The protein below binds the small molecule below.
Small molecule (SMILES): CNCCN(C)c1cc(F)cc(CCc2cc(C)cc(N)n2)c1

Binding-site contacts:
Ligand atom C14 contacts residue VAL271 of chain 1.A at 3.5 Å (hydrophobic).
Ligand atom C16 contacts residue HEM1 of chain 1.C at 3.5 Å.
Ligand atom C05 contacts residue VAL271 of chain 1.A at 3.6 Å (hydrophobic).
Ligand atom N22 contacts residue TRP382 of chain 1.A at 3.6 Å.
Ligand atom C13 contacts residue VAL271 of chain 1.A at 3.3 Å (hydrophobic).
Ligand atom C06 contacts residue GLU296 of chain 1.A at 3.5 Å.
Ligand atom C15 contacts residue HEM1 of chain 1.C at 3.7 Å.
Ligand atom C23 contacts residue H4B1 of chain 1.D at 3.6 Å.
Ligand atom C09 contacts residue HEM1 of chain 1.C at 3.1 Å.
Ligand atom C02 contacts residue GLU296 of chain 1.A at 3.6 Å.
Ligand atom N02 contacts residue TYR292 of chain 1.A at 3.7 Å.
Ligand atom N01 contacts residue GLU296 of chain 1.A at 2.7 Å (salt-bridge).
Ligand atom C03 contacts residue HEM1 of chain 1.C at 3.5 Å.
Ligand atom F17 contacts residue HEM1 of chain 1.C at 2.9 Å.
Ligand atom C02 contacts residue PRO269 of chain 1.A at 3.8 Å (hydrophobic).
Ligand atom N22 contacts residue HEM1 of chain 1.C at 3.6 Å.
Ligand atom C02 contacts residue HEM1 of chain 1.C at 3.7 Å.
Ligand atom N02 contacts residue GLU296 of chain 1.A at 2.8 Å (salt-bridge).
Ligand atom C07 contacts residue PRO269 of chain 1.A at 3.8 Å (hydrophobic).
Ligand atom N02 contacts residue TRP291 of chain 1.A at 2.9 Å (h-bond).
Ligand atom F17 contacts residue PHE288 of chain 1.A at 3.4 Å.
Ligand atom C08 contacts residue GLU296 of chain 1.A at 3.5 Å.
Ligand atom C13 contacts residue HEM1 of chain 1.C at 3.4 Å.
Ligand atom C07 contacts residue HEM1 of chain 1.C at 3.7 Å.
Ligand atom C11 contacts residue HEM1 of chain 1.C at 3.6 Å.
Ligand atom C15 contacts residue VAL271 of chain 1.A at 3.8 Å (hydrophobic).
Ligand atom N01 contacts residue PRO269 of chain 1.A at 3.7 Å.
Ligand atom N02 contacts residue HEM1 of chain 1.C at 3.3 Å.
Ligand atom C07 contacts residue PHE288 of chain 1.A at 3.7 Å (hydrophobic).
Ligand atom C21 contacts residue HEM1 of chain 1.C at 3.7 Å.
Ligand atom C12 contacts residue VAL271 of chain 1.A at 3.3 Å (hydrophobic).
Ligand atom C11 contacts residue VAL271 of chain 1.A at 3.5 Å (hydrophobic).
Ligand atom F17 contacts residue VAL271 of chain 1.A at 3.8 Å.
Ligand atom C14 contacts residue HEM1 of chain 1.C at 3.3 Å.
Ligand atom N18 contacts residue HEM1 of chain 1.C at 3.8 Å.
Ligand atom C19 contacts residue TYR410 of chain 1.A at 3.8 Å (hydrophobic).
Ligand atom C16 contacts residue VAL271 of chain 1.A at 3.8 Å (hydrophobic).
Ligand atom C07 contacts residue GLY290 of chain 1.A at 3.6 Å.
Ligand atom C09 contacts residue GLU296 of chain 1.A at 3.6 Å.
Ligand atom C19 contacts residue ASN273 of chain 1.A at 3.6 Å.

Sequence of chain 1.A:
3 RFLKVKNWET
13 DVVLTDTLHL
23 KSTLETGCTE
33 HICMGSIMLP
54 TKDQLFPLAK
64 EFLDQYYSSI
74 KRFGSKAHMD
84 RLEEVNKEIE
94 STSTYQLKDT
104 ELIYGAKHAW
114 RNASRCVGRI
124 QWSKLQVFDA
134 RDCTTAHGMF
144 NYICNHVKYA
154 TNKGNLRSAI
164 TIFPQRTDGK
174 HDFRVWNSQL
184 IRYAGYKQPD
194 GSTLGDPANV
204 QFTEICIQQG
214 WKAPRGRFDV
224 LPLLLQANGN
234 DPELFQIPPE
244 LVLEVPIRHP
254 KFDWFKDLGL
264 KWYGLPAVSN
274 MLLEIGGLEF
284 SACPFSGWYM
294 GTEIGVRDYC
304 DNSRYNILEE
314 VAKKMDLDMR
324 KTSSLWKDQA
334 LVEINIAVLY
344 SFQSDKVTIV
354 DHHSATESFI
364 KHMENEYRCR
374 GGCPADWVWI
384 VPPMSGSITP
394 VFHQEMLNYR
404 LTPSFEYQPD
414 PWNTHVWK